Binding-site contacts:
Ligand atom O3A contacts residue LYS135 of chain 1.B at 3.2 Å (salt-bridge).
Ligand atom N3 contacts residue TRP29 of chain 1.B at 3.9 Å.
Ligand atom C8 contacts residue TRP75 of chain 1.B at 3.7 Å (hydrophobic).
Ligand atom CM7 contacts residue TRP75 of chain 1.B at 3.6 Å (hydrophobic).
Ligand atom N2 contacts residue GLU76 of chain 1.B at 2.5 Å (salt-bridge).
Ligand atom O1A contacts residue ARG130 of chain 1.B at 2.9 Å (salt-bridge).
Ligand atom C2 contacts residue GLU76 of chain 1.B at 3.3 Å.
Ligand atom C5 contacts residue TRP75 of chain 1.B at 3.6 Å (hydrophobic).
Ligand atom N9 contacts residue TRP75 of chain 1.B at 3.6 Å.
Ligand atom C1' contacts residue TRP29 of chain 1.B at 3.5 Å (hydrophobic).
Ligand atom O4' contacts residue TRP29 of chain 1.B at 3.3 Å.
Ligand atom CM7 contacts residue TRP29 of chain 1.B at 3.6 Å (hydrophobic).
Ligand atom O2B contacts residue ARG130 of chain 1.B at 3.4 Å (salt-bridge).
Ligand atom N3 contacts residue TRP75 of chain 1.B at 3.7 Å.
Ligand atom PB contacts residue LYS135 of chain 1.B at 3.6 Å.
Ligand atom N7 contacts residue TRP75 of chain 1.B at 3.4 Å.
Ligand atom PB contacts residue ARG130 of chain 1.B at 3.5 Å.
Ligand atom C4 contacts residue TRP75 of chain 1.B at 3.5 Å (hydrophobic).
Ligand atom O2B contacts residue LYS135 of chain 1.B at 2.9 Å (salt-bridge).
Ligand atom CM7 contacts residue TRP139 of chain 1.B at 4.0 Å (hydrophobic).
Ligand atom C6 contacts residue TRP75 of chain 1.B at 3.4 Å (hydrophobic).
Ligand atom O6 contacts residue MET74 of chain 1.B at 3.1 Å.
Ligand atom O6 contacts residue TRP29 of chain 1.B at 3.7 Å.
Ligand atom N1 contacts residue TRP29 of chain 1.B at 3.8 Å.
Ligand atom N1 contacts residue TRP75 of chain 1.B at 3.5 Å.
Ligand atom C2 contacts residue TRP29 of chain 1.B at 3.9 Å (hydrophobic).
Ligand atom N1 contacts residue GLU76 of chain 1.B at 3.0 Å (salt-bridge).
Ligand atom C6 contacts residue MET74 of chain 1.B at 4.0 Å (hydrophobic).
Ligand atom N9 contacts residue TRP29 of chain 1.B at 3.6 Å.
Ligand atom O6 contacts residue TRP75 of chain 1.B at 2.7 Å (h-bond).
Ligand atom C4 contacts residue TRP29 of chain 1.B at 3.5 Å (hydrophobic).
Ligand atom C2' contacts residue TRP75 of chain 1.B at 3.8 Å (hydrophobic).
Ligand atom O6 contacts residue GLU76 of chain 1.B at 3.6 Å.
Ligand atom C8 contacts residue TRP29 of chain 1.B at 3.5 Å (hydrophobic).
Ligand atom C5 contacts residue TRP29 of chain 1.B at 3.7 Å (hydrophobic).
Ligand atom C6 contacts residue TRP29 of chain 1.B at 3.5 Å (hydrophobic).
Ligand atom N7 contacts residue TRP29 of chain 1.B at 3.5 Å.
Ligand atom C2 contacts residue TRP75 of chain 1.B at 3.8 Å (hydrophobic).
Ligand atom C6 contacts residue GLU76 of chain 1.B at 3.7 Å.
Ligand atom O1B contacts residue ARG130 of chain 1.B at 2.7 Å (salt-bridge).

Sequence of chain 1.B:
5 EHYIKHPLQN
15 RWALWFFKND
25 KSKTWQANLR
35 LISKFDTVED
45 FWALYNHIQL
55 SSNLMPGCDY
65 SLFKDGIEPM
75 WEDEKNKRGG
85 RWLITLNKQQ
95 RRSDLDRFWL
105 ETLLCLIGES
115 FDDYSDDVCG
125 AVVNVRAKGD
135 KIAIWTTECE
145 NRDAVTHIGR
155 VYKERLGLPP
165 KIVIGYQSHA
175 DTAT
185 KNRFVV

A small-molecule ligand and the protein it binds are described below.
Small molecule (SMILES): C[n+]1cn([C@@H]2O[C@H](CO[P](=O)(O)OP(=O)(O)O)[C@@H](O)[C@H]2O)c2nc(N)[nH]c(=O)c21